This protein binds this small molecule.
Small molecule (SMILES): CC(=O)N[C@H]1[C@H](O[C@H]2[C@H](O)[C@@H](NC(C)=O)CO[C@@H]2CO)O[C@H](CO)[C@@H](O)[C@@H]1O

Binding-site contacts:
Ligand atom O7 contacts residue ASN103 of chain 1.C at 3.2 Å (h-bond).
Ligand atom O6 contacts residue GLU112 of chain 1.C at 3.2 Å.
Ligand atom C4 contacts residue ASN103 of chain 1.C at 4.2 Å.
Ligand atom O7 contacts residue LYS115 of chain 1.C at 3.8 Å.
Ligand atom O5 contacts residue ASN103 of chain 1.C at 2.3 Å (h-bond).
Ligand atom C5 contacts residue THR110 of chain 1.C at 4.3 Å.
Ligand atom C5 contacts residue ASN103 of chain 1.C at 3.7 Å.
Ligand atom C1 contacts residue ASN103 of chain 1.C at 1.4 Å.
Ligand atom O6 contacts residue THR110 of chain 1.C at 2.7 Å (h-bond).
Ligand atom O5 contacts residue THR110 of chain 1.C at 3.6 Å.
Ligand atom C1 contacts residue THR110 of chain 1.C at 4.5 Å.
Ligand atom C7 contacts residue ASN103 of chain 1.C at 3.4 Å.
Ligand atom C8 contacts residue ASN103 of chain 1.C at 4.3 Å.
Ligand atom C2 contacts residue ASN103 of chain 1.C at 2.5 Å.
Ligand atom C3 contacts residue ASN103 of chain 1.C at 3.8 Å.
Ligand atom N2 contacts residue ASN103 of chain 1.C at 3.0 Å (h-bond).
Ligand atom C6 contacts residue THR110 of chain 1.C at 3.5 Å.

Sequence of chain 1.C:
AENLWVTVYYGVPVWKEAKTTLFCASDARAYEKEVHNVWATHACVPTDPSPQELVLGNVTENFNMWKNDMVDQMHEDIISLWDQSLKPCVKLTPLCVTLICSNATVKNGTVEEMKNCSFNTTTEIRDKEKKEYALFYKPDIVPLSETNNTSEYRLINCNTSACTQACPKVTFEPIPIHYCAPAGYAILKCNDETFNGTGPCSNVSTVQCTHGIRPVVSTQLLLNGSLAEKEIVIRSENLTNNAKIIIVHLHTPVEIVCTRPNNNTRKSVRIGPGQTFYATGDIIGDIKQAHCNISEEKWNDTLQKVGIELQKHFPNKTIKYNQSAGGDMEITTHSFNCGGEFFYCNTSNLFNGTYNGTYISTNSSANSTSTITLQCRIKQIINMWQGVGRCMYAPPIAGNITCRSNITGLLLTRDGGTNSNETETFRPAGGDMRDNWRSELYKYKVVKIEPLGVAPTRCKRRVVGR